Sequence of chain 1.B:
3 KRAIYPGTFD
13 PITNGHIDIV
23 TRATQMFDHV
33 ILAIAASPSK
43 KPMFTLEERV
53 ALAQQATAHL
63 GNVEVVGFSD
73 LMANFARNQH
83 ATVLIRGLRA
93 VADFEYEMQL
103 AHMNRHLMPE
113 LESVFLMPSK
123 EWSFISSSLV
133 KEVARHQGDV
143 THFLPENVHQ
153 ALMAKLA

Binding-site contacts:
Ligand atom C12 contacts residue ALA37 of chain 3.B at 3.8 Å (hydrophobic).
Ligand atom C15 contacts residue MET74 of chain 3.B at 3.5 Å (hydrophobic).
Ligand atom C4 contacts residue GLU134 of chain 1.B at 4.1 Å.
Ligand atom C2 contacts residue LEU131 of chain 1.B at 4.1 Å (hydrophobic).
Ligand atom C1 contacts residue LEU131 of chain 1.B at 4.0 Å (hydrophobic).
Ligand atom C1 contacts residue GLU134 of chain 1.B at 3.6 Å.
Ligand atom C19 contacts residue ARG88 of chain 3.B at 4.0 Å.
Ligand atom C20 contacts residue ALA37 of chain 3.B at 4.1 Å (hydrophobic).
Ligand atom C17 contacts residue PRO8 of chain 3.B at 4.0 Å (hydrophobic).
Ligand atom C18 contacts residue MET74 of chain 3.B at 4.3 Å (hydrophobic).
Ligand atom C4 contacts residue LEU102 of chain 3.B at 3.9 Å (hydrophobic).
Ligand atom C2 contacts residue VAL135 of chain 1.B at 3.8 Å (hydrophobic).
Ligand atom C1 contacts residue LEU102 of chain 3.B at 3.8 Å (hydrophobic).
Ligand atom C2 contacts residue GLU134 of chain 1.B at 3.5 Å.
Ligand atom C17 contacts residue ASN106 of chain 3.B at 4.2 Å.
Ligand atom N16 contacts residue MET74 of chain 3.B at 3.5 Å.
Ligand atom C12 contacts residue PHE70 of chain 3.B at 3.5 Å (hydrophobic).
Ligand atom C19 contacts residue SO41 of chain 3.L at 3.7 Å.
Ligand atom C1 contacts residue TYR98 of chain 3.B at 3.8 Å (hydrophobic).
Ligand atom O8 contacts residue MET74 of chain 3.B at 3.3 Å (h-bond).
Ligand atom N14 contacts residue MET74 of chain 3.B at 4.2 Å.
Ligand atom N16 contacts residue LEU102 of chain 3.B at 3.8 Å.
Ligand atom O8 contacts residue ASP72 of chain 3.B at 3.9 Å.
Ligand atom C15 contacts residue ASN106 of chain 3.B at 3.9 Å.
Ligand atom O11 contacts residue MET74 of chain 3.B at 2.9 Å (h-bond).
Ligand atom C17 contacts residue LEU102 of chain 3.B at 3.8 Å (hydrophobic).
Ligand atom C4 contacts residue TYR98 of chain 3.B at 3.8 Å (hydrophobic).
Ligand atom C3 contacts residue VAL135 of chain 1.B at 3.8 Å (hydrophobic).
Ligand atom C3 contacts residue GLU134 of chain 1.B at 4.0 Å.
Ligand atom C18 contacts residue LEU102 of chain 3.B at 4.1 Å (hydrophobic).
Ligand atom C20 contacts residue SO41 of chain 3.L at 3.0 Å.
Ligand atom C15 contacts residue LEU102 of chain 3.B at 4.1 Å (hydrophobic).
Ligand atom C12 contacts residue MET74 of chain 3.B at 4.2 Å (hydrophobic).
Ligand atom C17 contacts residue MET74 of chain 3.B at 3.8 Å (hydrophobic).
Ligand atom C20 contacts residue GLY9 of chain 3.B at 4.3 Å.
Ligand atom C13 contacts residue HIS138 of chain 1.B at 3.7 Å.
Ligand atom O8 contacts residue LEU73 of chain 3.B at 4.3 Å.
Ligand atom C7 contacts residue MET74 of chain 3.B at 3.6 Å (hydrophobic).
Ligand atom O11 contacts residue LEU73 of chain 3.B at 3.3 Å.
Ligand atom N16 contacts residue ASN106 of chain 3.B at 3.1 Å (h-bond).

Sequence of chain 3.B:
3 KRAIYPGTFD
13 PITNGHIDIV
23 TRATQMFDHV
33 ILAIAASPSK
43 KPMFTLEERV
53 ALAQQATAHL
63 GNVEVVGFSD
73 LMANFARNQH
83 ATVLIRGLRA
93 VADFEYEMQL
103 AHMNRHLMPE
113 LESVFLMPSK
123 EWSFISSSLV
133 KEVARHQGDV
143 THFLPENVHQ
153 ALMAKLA

A protein and the small-molecule ligand that binds it are described below.
Small molecule (SMILES): C=Cc1cncn1[C@@H]1c2ccccc2C(=O)OC1(C)C